A small-molecule ligand and the protein it binds are described below.
Small molecule (SMILES): CC(=O)N[C@H]1CO[C@H](CO[C@@H]2O[C@@H](C)[C@@H](O)[C@@H](O)[C@@H]2O)[C@@H](O)[C@@H]1O

Sequence of chain 1.F:
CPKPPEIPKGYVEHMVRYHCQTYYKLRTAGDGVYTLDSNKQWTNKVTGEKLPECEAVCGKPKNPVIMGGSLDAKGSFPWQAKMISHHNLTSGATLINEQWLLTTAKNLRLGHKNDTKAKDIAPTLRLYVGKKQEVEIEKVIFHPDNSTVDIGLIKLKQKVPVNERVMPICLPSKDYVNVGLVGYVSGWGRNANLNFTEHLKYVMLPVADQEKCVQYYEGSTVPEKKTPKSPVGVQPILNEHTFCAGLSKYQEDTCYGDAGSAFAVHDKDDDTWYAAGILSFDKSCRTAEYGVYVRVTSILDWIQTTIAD

Binding-site contacts:
Ligand atom C2 contacts residue ASN232 of chain 1.F at 2.2 Å.
Ligand atom C6 contacts residue GLU235 of chain 1.F at 3.4 Å.
Ligand atom C1 contacts residue PHE233 of chain 1.F at 4.2 Å (hydrophobic).
Ligand atom O5 contacts residue PHE233 of chain 1.F at 4.4 Å.
Ligand atom O7 contacts residue ASN230 of chain 1.F at 4.3 Å.
Ligand atom O7 contacts residue ASN232 of chain 1.F at 2.9 Å (h-bond).
Ligand atom C1 contacts residue ASN232 of chain 1.F at 4.4 Å.
Ligand atom C4 contacts residue ASN232 of chain 1.F at 4.1 Å.
Ligand atom O3 contacts residue ARG104 of chain 1.E at 3.8 Å.
Ligand atom C3 contacts residue ASN232 of chain 1.F at 3.6 Å.
Ligand atom O4 contacts residue LYS119 of chain 1.F at 4.2 Å.
Ligand atom O5 contacts residue PHE233 of chain 1.F at 3.4 Å (h-bond).
Ligand atom O4 contacts residue PHE233 of chain 1.F at 4.5 Å.
Ligand atom C8 contacts residue ASN232 of chain 1.F at 4.4 Å.
Ligand atom C1 contacts residue ASN232 of chain 1.F at 1.5 Å.
Ligand atom C6 contacts residue THR234 of chain 1.F at 4.1 Å.
Ligand atom C5 contacts residue GLU235 of chain 1.F at 4.3 Å.
Ligand atom O5 contacts residue THR234 of chain 1.F at 4.5 Å.
Ligand atom C5 contacts residue ASN232 of chain 1.F at 3.6 Å.
Ligand atom N2 contacts residue ASN232 of chain 1.F at 2.8 Å (h-bond).
Ligand atom O5 contacts residue ASN232 of chain 1.F at 2.3 Å (h-bond).
Ligand atom C7 contacts residue ASN232 of chain 1.F at 3.1 Å.
Ligand atom O7 contacts residue ARG104 of chain 1.E at 4.0 Å.
Ligand atom O5 contacts residue GLU235 of chain 1.F at 4.3 Å.

Sequence of chain 1.E:
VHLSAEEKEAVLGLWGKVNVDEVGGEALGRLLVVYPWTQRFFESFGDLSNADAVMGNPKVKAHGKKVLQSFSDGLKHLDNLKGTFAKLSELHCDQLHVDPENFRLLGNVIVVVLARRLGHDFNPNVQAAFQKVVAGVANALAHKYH